Binding-site contacts:
Ligand atom O6 contacts residue ASN13 of chain 1.A at 4.4 Å.
Ligand atom C5 contacts residue ASN13 of chain 1.A at 3.6 Å.
Ligand atom C4 contacts residue ASN13 of chain 1.A at 4.1 Å.
Ligand atom C7 contacts residue ASN13 of chain 1.A at 3.1 Å.
Ligand atom O7 contacts residue ASN13 of chain 1.A at 3.0 Å (h-bond).
Ligand atom C2 contacts residue ASN13 of chain 1.A at 2.2 Å.
Ligand atom N2 contacts residue ASN13 of chain 1.A at 2.7 Å (h-bond).
Ligand atom C1 contacts residue ASN13 of chain 1.A at 1.4 Å.
Ligand atom C1 contacts residue GLN15 of chain 1.B at 4.2 Å.
Ligand atom C3 contacts residue ASN13 of chain 1.A at 3.6 Å.
Ligand atom O5 contacts residue ASN13 of chain 1.A at 2.3 Å (h-bond).

A small-molecule ligand and the protein it binds are described below.
Small molecule (SMILES): CC(=O)N[C@@H]1[C@@H](O)[C@H](O)[C@@H](CO)O[C@H]1O

Sequence of chain 1.A:
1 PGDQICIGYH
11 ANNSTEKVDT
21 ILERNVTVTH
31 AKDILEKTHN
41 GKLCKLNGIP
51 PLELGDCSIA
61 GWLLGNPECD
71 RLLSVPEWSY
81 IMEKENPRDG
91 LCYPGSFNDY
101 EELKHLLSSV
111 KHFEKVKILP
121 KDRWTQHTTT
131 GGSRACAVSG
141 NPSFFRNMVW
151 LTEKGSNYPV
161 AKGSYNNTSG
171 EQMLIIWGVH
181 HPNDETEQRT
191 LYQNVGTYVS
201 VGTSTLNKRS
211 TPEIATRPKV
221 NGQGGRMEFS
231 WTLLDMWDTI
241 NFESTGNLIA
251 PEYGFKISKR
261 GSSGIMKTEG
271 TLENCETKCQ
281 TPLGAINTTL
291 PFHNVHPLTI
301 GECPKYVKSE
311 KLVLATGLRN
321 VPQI

Sequence of chain 1.B:
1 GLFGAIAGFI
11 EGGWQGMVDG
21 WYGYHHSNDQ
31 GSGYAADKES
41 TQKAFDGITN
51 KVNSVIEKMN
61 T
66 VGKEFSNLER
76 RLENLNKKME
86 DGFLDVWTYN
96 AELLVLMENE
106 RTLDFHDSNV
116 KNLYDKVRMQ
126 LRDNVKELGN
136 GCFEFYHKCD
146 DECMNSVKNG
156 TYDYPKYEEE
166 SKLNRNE